Binding-site contacts:
Ligand atom C3 contacts residue LEU297 of chain 1.B at 4.4 Å (hydrophobic).
Ligand atom CL contacts residue LEU308 of chain 1.B at 3.6 Å (hydrophobic).
Ligand atom CF contacts residue THR309 of chain 1.B at 4.5 Å.
Ligand atom OQ1 contacts residue VAL368 of chain 1.B at 4.2 Å.
Ligand atom C9 contacts residue VAL368 of chain 1.B at 4.2 Å (hydrophobic).
Ligand atom O5A contacts residue TYR298 of chain 1.B at 3.0 Å (h-bond).
Ligand atom O4 contacts residue TYR298 of chain 1.B at 4.4 Å.
Ligand atom CA contacts residue ALA281 of chain 1.B at 4.2 Å (hydrophobic).
Ligand atom C0B contacts residue ARG305 of chain 1.B at 3.8 Å.
Ligand atom O5B contacts residue TYR298 of chain 1.B at 3.7 Å.
Ligand atom O6 contacts residue PHE285 of chain 1.B at 4.0 Å.
Ligand atom C7 contacts residue CYS282 of chain 1.B at 3.8 Å (hydrophobic).
Ligand atom CK contacts residue LEU308 of chain 1.B at 3.6 Å (hydrophobic).
Ligand atom CJ contacts residue LEU308 of chain 1.B at 4.5 Å (hydrophobic).
Ligand atom O5B contacts residue THR309 of chain 1.B at 3.3 Å (h-bond).
Ligand atom O5B contacts residue CYS282 of chain 1.B at 3.6 Å (h-bond).
Ligand atom CG contacts residue THR309 of chain 1.B at 3.8 Å.
Ligand atom OQ1 contacts residue ALA281 of chain 1.B at 3.2 Å.
Ligand atom O5A contacts residue PHE285 of chain 1.B at 3.5 Å.
Ligand atom P5 contacts residue PHE285 of chain 1.B at 4.3 Å.
Ligand atom O5A contacts residue CYS282 of chain 1.B at 4.3 Å.
Ligand atom CN contacts residue ARG305 of chain 1.B at 4.2 Å.
Ligand atom CJ contacts residue THR309 of chain 1.B at 4.2 Å.
Ligand atom P5 contacts residue TYR298 of chain 1.B at 3.8 Å.
Ligand atom C0B contacts residue LEU297 of chain 1.B at 3.8 Å (hydrophobic).
Ligand atom C7 contacts residue PHE285 of chain 1.B at 4.4 Å (hydrophobic).
Ligand atom C8 contacts residue PHE285 of chain 1.B at 4.3 Å (hydrophobic).
Ligand atom CM contacts residue LEU308 of chain 1.B at 3.7 Å (hydrophobic).
Ligand atom C3 contacts residue TYR298 of chain 1.B at 3.9 Å (hydrophobic).
Ligand atom N1 contacts residue LEU297 of chain 1.B at 4.3 Å.
Ligand atom C9 contacts residue ALA281 of chain 1.B at 4.3 Å (hydrophobic).
Ligand atom CB contacts residue LEU278 of chain 1.B at 4.3 Å (hydrophobic).
Ligand atom CN contacts residue LEU308 of chain 1.B at 3.8 Å (hydrophobic).
Ligand atom C0C contacts residue LEU297 of chain 1.B at 3.7 Å (hydrophobic).

This protein binds this small molecule.
Small molecule (SMILES): CCCCCCCCCCCCCC(=O)OC[C@@H](O)CO[P](=O)(O)OCC[N+](C)(C)C

Sequence of chain 1.B:
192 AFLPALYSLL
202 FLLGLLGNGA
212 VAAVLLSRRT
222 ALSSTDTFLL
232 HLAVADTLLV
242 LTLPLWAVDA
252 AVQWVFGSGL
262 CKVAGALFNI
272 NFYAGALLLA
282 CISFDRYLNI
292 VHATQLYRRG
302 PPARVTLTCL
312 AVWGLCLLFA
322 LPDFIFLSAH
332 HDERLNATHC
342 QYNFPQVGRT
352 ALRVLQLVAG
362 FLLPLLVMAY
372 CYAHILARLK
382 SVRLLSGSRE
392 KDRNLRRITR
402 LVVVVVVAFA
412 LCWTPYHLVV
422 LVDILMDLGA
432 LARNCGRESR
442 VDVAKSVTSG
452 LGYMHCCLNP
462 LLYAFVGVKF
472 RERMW